Binding-site contacts:
Ligand atom C07 contacts residue TYR200 of chain 1.D at 3.2 Å (hydrophobic).
Ligand atom C02 contacts residue ASN165 of chain 1.D at 3.4 Å.
Ligand atom C09 contacts residue LEU253 of chain 1.D at 3.4 Å (hydrophobic).
Ligand atom C16 contacts residue ILE316 of chain 1.D at 3.7 Å (hydrophobic).
Ligand atom N01 contacts residue LEU253 of chain 1.D at 3.5 Å.
Ligand atom C04 contacts residue GLN134 of chain 1.D at 3.1 Å.
Ligand atom C21 contacts residue ASN256 of chain 1.D at 3.6 Å.
Ligand atom C05 contacts residue THR237 of chain 1.D at 3.5 Å.
Ligand atom C07 contacts residue VAL236 of chain 1.D at 3.7 Å (hydrophobic).
Ligand atom C01 contacts residue TYR200 of chain 1.D at 3.7 Å (hydrophobic).
Ligand atom C06 contacts residue LEU240 of chain 1.D at 3.3 Å (hydrophobic).
Ligand atom C19 contacts residue LYS350 of chain 1.D at 3.6 Å.
Ligand atom C18 contacts residue LYS350 of chain 1.D at 3.6 Å.
Ligand atom C04 contacts residue PHE167 of chain 1.D at 3.7 Å (hydrophobic).
Ligand atom O02 contacts residue LEU253 of chain 1.D at 3.2 Å.
Ligand atom C06 contacts residue LEU250 of chain 1.D at 3.6 Å (hydrophobic).
Ligand atom C08 contacts residue GLU198 of chain 1.D at 3.4 Å.
Ligand atom C17 contacts residue ALA315 of chain 1.D at 3.5 Å (hydrophobic).
Ligand atom C13 contacts residue MET257 of chain 1.D at 3.6 Å (hydrophobic).
Ligand atom O01 contacts residue VAL236 of chain 1.D at 3.0 Å (h-bond).
Ligand atom C17 contacts residue ALA352 of chain 1.D at 3.6 Å (hydrophobic).
Ligand atom C09 contacts residue TYR200 of chain 1.D at 3.5 Å (hydrophobic).
Ligand atom C14 contacts residue LEU253 of chain 1.D at 3.7 Å (hydrophobic).
Ligand atom O03 contacts residue LEU253 of chain 1.D at 3.1 Å.
Ligand atom C03 contacts residue PHE167 of chain 1.D at 3.6 Å (hydrophobic).
Ligand atom C21 contacts residue THR179 of chain 1.C at 3.7 Å.
Ligand atom C05 contacts residue GLN134 of chain 1.D at 3.4 Å.
Ligand atom C15 contacts residue LEU246 of chain 1.D at 3.5 Å (hydrophobic).
Ligand atom C11 contacts residue VAL236 of chain 1.D at 3.3 Å (hydrophobic).
Ligand atom C08 contacts residue TYR200 of chain 1.D at 3.3 Å (hydrophobic).
Ligand atom C03 contacts residue ASN165 of chain 1.D at 3.4 Å.
Ligand atom O02 contacts residue GLU198 of chain 1.D at 3.1 Å (salt-bridge).
Ligand atom C05 contacts residue LEU240 of chain 1.D at 3.7 Å (hydrophobic).
Ligand atom C05 contacts residue TYR50 of chain 1.D at 3.5 Å (hydrophobic).
Ligand atom C13 contacts residue ALA314 of chain 1.D at 3.5 Å (hydrophobic).
Ligand atom C12 contacts residue VAL236 of chain 1.D at 3.0 Å (hydrophobic).
Ligand atom C02 contacts residue TYR200 of chain 1.D at 3.2 Å (hydrophobic).
Ligand atom C10 contacts residue LEU253 of chain 1.D at 3.5 Å (hydrophobic).
Ligand atom C12 contacts residue LEU253 of chain 1.D at 3.7 Å (hydrophobic).
Ligand atom C11 contacts residue LEU253 of chain 1.D at 3.5 Å (hydrophobic).

Sequence of chain 1.D:
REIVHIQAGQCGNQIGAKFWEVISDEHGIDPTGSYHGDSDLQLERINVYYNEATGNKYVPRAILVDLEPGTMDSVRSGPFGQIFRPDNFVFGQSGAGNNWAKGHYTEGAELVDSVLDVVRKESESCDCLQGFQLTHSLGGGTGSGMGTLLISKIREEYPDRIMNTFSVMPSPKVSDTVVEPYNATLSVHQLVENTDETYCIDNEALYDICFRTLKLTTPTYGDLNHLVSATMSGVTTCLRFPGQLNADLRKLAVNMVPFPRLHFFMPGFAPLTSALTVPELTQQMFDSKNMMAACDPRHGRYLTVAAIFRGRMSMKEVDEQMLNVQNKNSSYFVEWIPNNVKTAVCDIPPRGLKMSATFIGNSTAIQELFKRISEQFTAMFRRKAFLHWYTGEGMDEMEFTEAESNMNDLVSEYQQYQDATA

Sequence of chain 1.C:
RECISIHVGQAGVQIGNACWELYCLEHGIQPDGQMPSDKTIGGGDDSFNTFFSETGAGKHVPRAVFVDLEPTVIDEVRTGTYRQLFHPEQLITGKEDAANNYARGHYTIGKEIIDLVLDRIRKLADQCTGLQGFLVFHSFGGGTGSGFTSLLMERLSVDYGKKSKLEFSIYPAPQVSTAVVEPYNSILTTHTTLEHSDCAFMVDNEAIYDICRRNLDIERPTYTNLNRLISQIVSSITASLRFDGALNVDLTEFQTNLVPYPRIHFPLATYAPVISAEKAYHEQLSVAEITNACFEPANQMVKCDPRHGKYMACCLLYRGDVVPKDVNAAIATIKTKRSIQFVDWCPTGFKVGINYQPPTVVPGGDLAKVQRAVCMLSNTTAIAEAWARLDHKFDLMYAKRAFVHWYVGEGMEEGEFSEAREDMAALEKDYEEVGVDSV

The small molecule below binds the protein below.
Small molecule (SMILES): COc1ccccc1NC(C)=C1C(=O)CC(c2ccccc2)CC1=O